Binding-site contacts:
Ligand atom N1 contacts residue ASN180 of chain 2.A at 3.5 Å (h-bond).
Ligand atom C26 contacts residue VAL84 of chain 2.A at 3.8 Å (hydrophobic).
Ligand atom C12 contacts residue ASN180 of chain 2.A at 3.7 Å.
Ligand atom C23 contacts residue TRP142 of chain 2.A at 3.4 Å (hydrophobic).
Ligand atom C21 contacts residue MET146 of chain 2.A at 3.7 Å (hydrophobic).
Ligand atom C11 contacts residue TRP211 of chain 2.A at 3.3 Å (hydrophobic).
Ligand atom C3 contacts residue LEU94 of chain 2.A at 3.8 Å (hydrophobic).
Ligand atom N2 contacts residue TRP149 of chain 2.A at 3.5 Å.
Ligand atom C9 contacts residue TRP211 of chain 2.A at 3.5 Å (hydrophobic).
Ligand atom N1 contacts residue PHE114 of chain 2.A at 3.7 Å.
Ligand atom O contacts residue ASN183 of chain 2.A at 2.6 Å (h-bond).
Ligand atom C8 contacts residue TRP211 of chain 2.A at 3.8 Å (hydrophobic).
Ligand atom N3 contacts residue LEU80 of chain 2.A at 3.2 Å.
Ligand atom C7 contacts residue PHE114 of chain 2.A at 3.8 Å (hydrophobic).
Ligand atom C22 contacts residue TRP142 of chain 2.A at 3.5 Å (hydrophobic).
Ligand atom C9 contacts residue ILE111 of chain 2.A at 3.8 Å (hydrophobic).
Ligand atom C21 contacts residue TRP149 of chain 2.A at 3.2 Å (hydrophobic).
Ligand atom C3 contacts residue LEU91 of chain 2.A at 3.5 Å (hydrophobic).
Ligand atom O contacts residue PHE114 of chain 2.A at 3.8 Å.
Ligand atom C12 contacts residue ASN183 of chain 2.A at 3.5 Å.
Ligand atom C17 contacts residue PHE188 of chain 2.A at 3.5 Å (hydrophobic).
Ligand atom C14 contacts residue ASN180 of chain 2.A at 3.7 Å.
Ligand atom C20 contacts residue TRP149 of chain 2.A at 3.5 Å (hydrophobic).
Ligand atom C4 contacts residue TYR152 of chain 2.A at 3.0 Å (hydrophobic).
Ligand atom C25 contacts residue PHE188 of chain 2.A at 3.6 Å (hydrophobic).
Ligand atom N3 contacts residue TRP142 of chain 2.A at 2.5 Å.
Ligand atom C18 contacts residue MET146 of chain 2.A at 3.1 Å (hydrophobic).
Ligand atom C1 contacts residue MET106 of chain 2.A at 3.6 Å (hydrophobic).
Ligand atom C13 contacts residue ASN180 of chain 2.A at 3.0 Å.
Ligand atom C16 contacts residue PHE114 of chain 2.A at 3.5 Å (hydrophobic).
Ligand atom C4 contacts residue LEU91 of chain 2.A at 3.4 Å (hydrophobic).
Ligand atom C6 contacts residue LEU91 of chain 2.A at 3.7 Å (hydrophobic).
Ligand atom C18 contacts residue TRP149 of chain 2.A at 3.4 Å (hydrophobic).
Ligand atom C12 contacts residue PHE114 of chain 2.A at 3.7 Å (hydrophobic).
Ligand atom C contacts residue MET106 of chain 2.A at 3.6 Å (hydrophobic).
Ligand atom C26 contacts residue TRP142 of chain 2.A at 2.9 Å (hydrophobic).
Ligand atom C14 contacts residue ASN183 of chain 2.A at 3.5 Å.
Ligand atom C10 contacts residue TRP107 of chain 2.A at 3.6 Å (hydrophobic).
Ligand atom C19 contacts residue TRP149 of chain 2.A at 3.6 Å (hydrophobic).
Ligand atom C24 contacts residue TRP142 of chain 2.A at 3.6 Å (hydrophobic).

The small molecule below binds the protein below.
Small molecule (SMILES): N#Cc1ccc(N2CCC(CCC(=O)NCc3ccc(N4CCCCC4)cc3)CC2)cc1

Sequence of chain 2.A:
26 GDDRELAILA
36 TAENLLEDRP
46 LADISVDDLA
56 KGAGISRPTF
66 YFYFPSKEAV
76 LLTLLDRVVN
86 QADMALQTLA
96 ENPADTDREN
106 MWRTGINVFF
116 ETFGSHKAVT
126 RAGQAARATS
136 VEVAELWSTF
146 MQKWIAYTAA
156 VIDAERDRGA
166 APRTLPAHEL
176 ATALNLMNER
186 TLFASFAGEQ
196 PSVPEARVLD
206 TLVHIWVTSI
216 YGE